Binding-site contacts:
Ligand atom C8 contacts residue ASN61 of chain 1.C at 4.4 Å.
Ligand atom C7 contacts residue ASN61 of chain 1.C at 3.2 Å.
Ligand atom C3 contacts residue ASN61 of chain 1.C at 3.8 Å.
Ligand atom O6 contacts residue ALA62 of chain 1.C at 4.0 Å.
Ligand atom N2 contacts residue ASN61 of chain 1.C at 3.0 Å (h-bond).
Ligand atom O5 contacts residue THR63 of chain 1.C at 4.0 Å.
Ligand atom C2 contacts residue ASN61 of chain 1.C at 2.5 Å.
Ligand atom C1 contacts residue ASN61 of chain 1.C at 1.4 Å.
Ligand atom C5 contacts residue THR63 of chain 1.C at 4.4 Å.
Ligand atom C5 contacts residue ALA62 of chain 1.C at 4.3 Å (hydrophobic).
Ligand atom C4 contacts residue ASN61 of chain 1.C at 4.2 Å.
Ligand atom O6 contacts residue THR63 of chain 1.C at 2.6 Å (h-bond).
Ligand atom O5 contacts residue ALA62 of chain 1.C at 3.7 Å.
Ligand atom C5 contacts residue ASN61 of chain 1.C at 3.7 Å.
Ligand atom O5 contacts residue ASN61 of chain 1.C at 2.4 Å (h-bond).
Ligand atom O7 contacts residue ASN61 of chain 1.C at 3.0 Å (h-bond).
Ligand atom C6 contacts residue THR63 of chain 1.C at 3.5 Å.
Ligand atom C6 contacts residue ALA62 of chain 1.C at 3.8 Å (hydrophobic).

This protein binds this small molecule.
Small molecule (SMILES): CC(=O)N[C@@H]1[C@@H](O)[C@H](O)[C@@H](CO)O[C@H]1O

Sequence of chain 1.C:
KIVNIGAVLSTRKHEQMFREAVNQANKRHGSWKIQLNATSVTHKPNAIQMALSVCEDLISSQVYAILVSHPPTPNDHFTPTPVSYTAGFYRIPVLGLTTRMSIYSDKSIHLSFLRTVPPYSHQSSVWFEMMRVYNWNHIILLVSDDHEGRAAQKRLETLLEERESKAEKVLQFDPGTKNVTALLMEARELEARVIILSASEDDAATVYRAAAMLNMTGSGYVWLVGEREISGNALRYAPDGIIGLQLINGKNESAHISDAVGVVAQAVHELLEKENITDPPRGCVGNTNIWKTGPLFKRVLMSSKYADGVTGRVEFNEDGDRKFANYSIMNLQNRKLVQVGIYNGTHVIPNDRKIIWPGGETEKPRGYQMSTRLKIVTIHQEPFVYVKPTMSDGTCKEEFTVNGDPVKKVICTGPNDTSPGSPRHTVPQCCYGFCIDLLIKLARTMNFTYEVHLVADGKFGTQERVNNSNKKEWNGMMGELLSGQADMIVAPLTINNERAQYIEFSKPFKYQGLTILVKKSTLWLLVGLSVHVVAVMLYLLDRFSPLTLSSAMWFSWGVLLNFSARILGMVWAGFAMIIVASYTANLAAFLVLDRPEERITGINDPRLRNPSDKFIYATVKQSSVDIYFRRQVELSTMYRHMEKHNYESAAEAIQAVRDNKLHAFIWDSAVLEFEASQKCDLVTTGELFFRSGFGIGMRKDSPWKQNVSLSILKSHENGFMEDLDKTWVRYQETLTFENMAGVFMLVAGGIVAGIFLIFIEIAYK